A small-molecule ligand and the protein it binds are described below.
Small molecule (SMILES): Cc1cc(-c2ccc(S(N)(=O)=O)s2)cnc1-c1cccc2ncccc12

Binding-site contacts:
Ligand atom C18 contacts residue SER133 of chain 1.A at 4.0 Å.
Ligand atom O6 contacts residue LEU197 of chain 1.A at 3.5 Å.
Ligand atom S8 contacts residue LEU197 of chain 1.A at 3.6 Å.
Ligand atom O5 contacts residue HIS117 of chain 1.A at 3.4 Å (h-bond).
Ligand atom S4 contacts residue ZN1 of chain 1.E at 2.8 Å.
Ligand atom O6 contacts residue TRP208 of chain 1.A at 3.6 Å.
Ligand atom C10 contacts residue LEU197 of chain 1.A at 3.8 Å (hydrophobic).
Ligand atom S8 contacts residue HIS91 of chain 1.A at 4.0 Å.
Ligand atom C7 contacts residue HIS91 of chain 1.A at 3.8 Å.
Ligand atom N1 contacts residue ZN1 of chain 1.E at 2.0 Å.
Ligand atom C7 contacts residue LEU197 of chain 1.A at 3.8 Å (hydrophobic).
Ligand atom C21 contacts residue ALA129 of chain 1.A at 3.7 Å (hydrophobic).
Ligand atom C23 contacts residue SER130 of chain 1.A at 3.8 Å.
Ligand atom C7 contacts residue ZN1 of chain 1.E at 4.0 Å.
Ligand atom C11 contacts residue THR199 of chain 1.A at 2.9 Å.
Ligand atom O5 contacts residue VAL119 of chain 1.A at 4.0 Å.
Ligand atom N1 contacts residue HIS93 of chain 1.A at 3.3 Å (h-bond).
Ligand atom C18 contacts residue LEU139 of chain 1.A at 3.7 Å (hydrophobic).
Ligand atom S4 contacts residue THR198 of chain 1.A at 3.8 Å.
Ligand atom C18 contacts residue ALA129 of chain 1.A at 3.9 Å (hydrophobic).
Ligand atom O5 contacts residue ZN1 of chain 1.E at 2.9 Å.
Ligand atom N1 contacts residue HIS117 of chain 1.A at 3.5 Å (h-bond).
Ligand atom O5 contacts residue HIS91 of chain 1.A at 3.4 Å.
Ligand atom C22 contacts residue SER130 of chain 1.A at 3.9 Å.
Ligand atom N1 contacts residue HIS91 of chain 1.A at 3.3 Å (h-bond).
Ligand atom N1 contacts residue THR198 of chain 1.A at 2.6 Å (h-bond).
Ligand atom N1 contacts residue GLU104 of chain 1.A at 3.9 Å.
Ligand atom C9 contacts residue LEU197 of chain 1.A at 3.7 Å (hydrophobic).
Ligand atom O5 contacts residue VAL141 of chain 1.A at 3.9 Å.
Ligand atom C20 contacts residue ALA129 of chain 1.A at 3.8 Å (hydrophobic).
Ligand atom C10 contacts residue THR199 of chain 1.A at 3.1 Å.
Ligand atom N28 contacts residue SER130 of chain 1.A at 2.9 Å (h-bond).
Ligand atom O5 contacts residue TRP208 of chain 1.A at 3.9 Å.
Ligand atom C20 contacts residue THR88 of chain 1.A at 4.0 Å.
Ligand atom O6 contacts residue ZN1 of chain 1.E at 3.9 Å.
Ligand atom S4 contacts residue HIS117 of chain 1.A at 3.8 Å.
Ligand atom O6 contacts residue THR198 of chain 1.A at 3.0 Å (h-bond).
Ligand atom S8 contacts residue VAL119 of chain 1.A at 3.6 Å.
Ligand atom S4 contacts residue HIS91 of chain 1.A at 3.6 Å.
Ligand atom C27 contacts residue SER130 of chain 1.A at 3.2 Å.

Sequence of chain 1.A:
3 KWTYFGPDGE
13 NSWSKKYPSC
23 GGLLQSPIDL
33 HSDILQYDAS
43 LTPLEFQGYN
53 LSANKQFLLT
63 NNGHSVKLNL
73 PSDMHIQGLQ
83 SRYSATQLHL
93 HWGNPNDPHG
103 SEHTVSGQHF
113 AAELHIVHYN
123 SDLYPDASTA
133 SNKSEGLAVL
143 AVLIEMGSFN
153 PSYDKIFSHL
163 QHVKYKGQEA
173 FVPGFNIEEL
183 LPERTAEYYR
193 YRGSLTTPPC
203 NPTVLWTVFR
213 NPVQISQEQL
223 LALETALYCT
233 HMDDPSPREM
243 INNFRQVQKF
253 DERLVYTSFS